Sequence of chain 1.D:
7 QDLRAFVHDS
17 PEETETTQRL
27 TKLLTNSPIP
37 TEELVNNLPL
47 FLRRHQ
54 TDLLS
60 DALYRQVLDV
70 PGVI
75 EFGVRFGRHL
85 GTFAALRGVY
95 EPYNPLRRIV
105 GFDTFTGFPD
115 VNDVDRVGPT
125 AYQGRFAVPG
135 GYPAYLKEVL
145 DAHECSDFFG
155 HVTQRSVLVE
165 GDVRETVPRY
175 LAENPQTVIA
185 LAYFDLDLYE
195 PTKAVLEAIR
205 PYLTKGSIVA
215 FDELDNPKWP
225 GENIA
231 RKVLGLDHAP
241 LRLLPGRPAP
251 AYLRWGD

This small molecule binds to this protein.
Small molecule (SMILES): N[C@@H](CCC(=O)O)C(=O)O

Binding-site contacts:
Ligand atom OXT contacts residue ASP216 of chain 1.D at 3.4 Å (salt-bridge).
Ligand atom CA contacts residue ASP216 of chain 1.D at 3.7 Å.
Ligand atom OE2 contacts residue LYS222 of chain 1.D at 3.8 Å.
Ligand atom N contacts residue NA1 of chain 1.Z at 4.0 Å.
Ligand atom OXT contacts residue GLU217 of chain 1.D at 3.1 Å (salt-bridge).
Ligand atom OXT contacts residue EDO1 of chain 1.AA at 3.8 Å.
Ligand atom CA contacts residue GLU217 of chain 1.D at 3.6 Å.
Ligand atom CD contacts residue PHE130 of chain 1.D at 3.9 Å (hydrophobic).
Ligand atom CB contacts residue PHE130 of chain 1.D at 4.1 Å (hydrophobic).
Ligand atom C contacts residue ASP216 of chain 1.D at 4.0 Å.
Ligand atom N contacts residue GLU217 of chain 1.D at 2.7 Å (salt-bridge).
Ligand atom OXT contacts residue NA1 of chain 1.Z at 2.9 Å (h-bond).
Ligand atom CB contacts residue GLU217 of chain 1.D at 4.1 Å.
Ligand atom CG contacts residue GLU217 of chain 1.D at 3.5 Å.
Ligand atom C contacts residue GLU217 of chain 1.D at 3.6 Å.
Ligand atom OE1 contacts residue PHE130 of chain 1.D at 3.3 Å.
Ligand atom N contacts residue ASP216 of chain 1.D at 2.7 Å (salt-bridge).
Ligand atom N contacts residue ASP189 of chain 1.D at 3.6 Å (salt-bridge).
Ligand atom CD contacts residue TRP223 of chain 1.D at 3.7 Å (hydrophobic).
Ligand atom OE2 contacts residue TRP223 of chain 1.D at 3.0 Å (h-bond).
Ligand atom N contacts residue ASP191 of chain 1.D at 4.0 Å.
Ligand atom CG contacts residue TRP223 of chain 1.D at 4.0 Å (hydrophobic).
Ligand atom C contacts residue NA1 of chain 1.Z at 4.0 Å.